Binding-site contacts:
Ligand atom C25 contacts residue TYR125 of chain 2.A at 3.9 Å (hydrophobic).
Ligand atom N31 contacts residue ASN79 of chain 2.A at 3.3 Å (h-bond).
Ligand atom C21 contacts residue PHE128 of chain 2.A at 3.9 Å (hydrophobic).
Ligand atom O15 contacts residue ALA45 of chain 2.A at 3.3 Å.
Ligand atom C20 contacts residue ARG80 of chain 2.A at 3.8 Å.
Ligand atom S33 contacts residue ARG80 of chain 2.A at 3.9 Å.
Ligand atom C9 contacts residue TRP46 of chain 2.A at 3.7 Å (hydrophobic).
Ligand atom O15 contacts residue ARG80 of chain 2.A at 3.1 Å (salt-bridge).
Ligand atom S33 contacts residue ASN79 of chain 2.A at 3.9 Å.
Ligand atom C23 contacts residue PHE128 of chain 2.A at 3.8 Å (hydrophobic).
Ligand atom N22 contacts residue ARG80 of chain 2.A at 3.8 Å.
Ligand atom C20 contacts residue ASN79 of chain 2.A at 3.6 Å.
Ligand atom C26 contacts residue PHE128 of chain 2.A at 3.7 Å (hydrophobic).
Ligand atom C19 contacts residue PHE128 of chain 2.A at 3.7 Å (hydrophobic).
Ligand atom C18 contacts residue ARG80 of chain 2.A at 3.7 Å.
Ligand atom N22 contacts residue PHE128 of chain 2.A at 3.6 Å.
Ligand atom C32 contacts residue ASN79 of chain 2.A at 3.7 Å.
Ligand atom O24 contacts residue ASN79 of chain 2.A at 3.0 Å (h-bond).
Ligand atom O35 contacts residue ASN79 of chain 2.A at 3.4 Å (h-bond).
Ligand atom C8 contacts residue PHE82 of chain 2.A at 3.8 Å (hydrophobic).
Ligand atom C29 contacts residue TYR125 of chain 2.A at 3.7 Å (hydrophobic).
Ligand atom C11 contacts residue MET156 of chain 2.A at 3.5 Å (hydrophobic).
Ligand atom O15 contacts residue TRP46 of chain 2.A at 3.0 Å (h-bond).
Ligand atom C21 contacts residue ASN79 of chain 2.A at 3.4 Å.
Ligand atom O36 contacts residue ARG80 of chain 2.A at 2.9 Å (salt-bridge).
Ligand atom C10 contacts residue MET156 of chain 2.A at 3.8 Å (hydrophobic).
Ligand atom C28 contacts residue TYR125 of chain 2.A at 3.9 Å (hydrophobic).
Ligand atom C9 contacts residue PHE82 of chain 2.A at 3.5 Å (hydrophobic).
Ligand atom C7 contacts residue PHE141 of chain 2.A at 3.5 Å (hydrophobic).
Ligand atom O35 contacts residue ARG80 of chain 2.A at 3.8 Å.
Ligand atom C21 contacts residue ARG80 of chain 2.A at 3.8 Å.
Ligand atom C19 contacts residue ARG80 of chain 2.A at 3.5 Å.
Ligand atom O16 contacts residue ALA153 of chain 2.A at 3.9 Å.
Ligand atom C10 contacts residue PHE141 of chain 2.A at 3.5 Å (hydrophobic).
Ligand atom N12 contacts residue TRP46 of chain 2.A at 3.8 Å.
Ligand atom C8 contacts residue PHE141 of chain 2.A at 3.9 Å (hydrophobic).
Ligand atom O16 contacts residue ALA45 of chain 2.A at 3.5 Å.
Ligand atom C8 contacts residue TRP46 of chain 2.A at 3.8 Å (hydrophobic).
Ligand atom C30 contacts residue TYR125 of chain 2.A at 3.7 Å (hydrophobic).
Ligand atom C8 contacts residue LEU83 of chain 2.A at 3.4 Å (hydrophobic).

Sequence of chain 2.A:
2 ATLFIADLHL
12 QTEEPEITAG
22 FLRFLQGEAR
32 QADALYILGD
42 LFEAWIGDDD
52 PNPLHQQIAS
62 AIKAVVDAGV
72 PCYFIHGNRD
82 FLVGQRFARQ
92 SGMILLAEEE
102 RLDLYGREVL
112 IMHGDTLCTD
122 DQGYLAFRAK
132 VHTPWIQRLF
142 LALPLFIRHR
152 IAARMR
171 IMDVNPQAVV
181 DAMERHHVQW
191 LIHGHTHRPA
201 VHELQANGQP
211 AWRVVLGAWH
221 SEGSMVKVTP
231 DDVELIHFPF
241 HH

The small molecule below binds the protein below.
Small molecule (SMILES): CN(c1ccccc1C(=O)Nc1ccc(S(=O)(=O)N2CCCCC2)cc1)S(C)(=O)=O